Sequence of chain 1.A:
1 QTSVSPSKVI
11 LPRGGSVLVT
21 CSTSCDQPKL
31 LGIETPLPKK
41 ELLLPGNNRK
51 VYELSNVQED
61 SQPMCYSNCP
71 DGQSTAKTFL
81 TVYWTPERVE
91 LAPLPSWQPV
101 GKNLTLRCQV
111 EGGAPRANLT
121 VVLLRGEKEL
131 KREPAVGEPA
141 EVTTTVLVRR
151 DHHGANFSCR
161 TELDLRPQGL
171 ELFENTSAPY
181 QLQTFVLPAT

The protein below binds the small molecule below.
Small molecule (SMILES): CC(=O)N[C@@H]1[C@@H](O)[C@H](O)[C@@H](CO)O[C@H]1O

Binding-site contacts:
Ligand atom C7 contacts residue GLN181 of chain 1.A at 3.9 Å.
Ligand atom O6 contacts residue ALA155 of chain 1.A at 3.1 Å.
Ligand atom C6 contacts residue ALA155 of chain 1.A at 4.3 Å (hydrophobic).
Ligand atom C8 contacts residue PRO179 of chain 1.A at 4.1 Å (hydrophobic).
Ligand atom O5 contacts residue ALA155 of chain 1.A at 4.0 Å.
Ligand atom C2 contacts residue ASN156 of chain 1.A at 2.4 Å.
Ligand atom C1 contacts residue GLY126 of chain 1.A at 4.3 Å.
Ligand atom O5 contacts residue GLY126 of chain 1.A at 3.9 Å.
Ligand atom O6 contacts residue ASN156 of chain 1.A at 3.2 Å (h-bond).
Ligand atom C6 contacts residue ASN156 of chain 1.A at 3.7 Å.
Ligand atom C5 contacts residue GLY126 of chain 1.A at 3.4 Å.
Ligand atom O6 contacts residue GLY154 of chain 1.A at 3.8 Å.
Ligand atom O5 contacts residue ASN156 of chain 1.A at 2.4 Å (h-bond).
Ligand atom C4 contacts residue ASN156 of chain 1.A at 4.2 Å.
Ligand atom C8 contacts residue ASN156 of chain 1.A at 4.2 Å.
Ligand atom C3 contacts residue ASN156 of chain 1.A at 3.7 Å.
Ligand atom C6 contacts residue GLY126 of chain 1.A at 3.6 Å.
Ligand atom C1 contacts residue ASN156 of chain 1.A at 1.4 Å.
Ligand atom O7 contacts residue ASN156 of chain 1.A at 2.4 Å (h-bond).
Ligand atom C6 contacts residue ARG125 of chain 1.A at 4.4 Å.
Ligand atom N2 contacts residue ASN156 of chain 1.A at 2.8 Å (h-bond).
Ligand atom C5 contacts residue ASN156 of chain 1.A at 3.6 Å.
Ligand atom C7 contacts residue ASN156 of chain 1.A at 2.9 Å.
Ligand atom O7 contacts residue GLN181 of chain 1.A at 3.2 Å (h-bond).
Ligand atom C8 contacts residue GLN181 of chain 1.A at 4.4 Å.